Binding-site contacts:
Ligand atom CLJ contacts residue ARG90 of chain 1.A at 3.8 Å.
Ligand atom CAV contacts residue ASP96 of chain 1.A at 4.0 Å.
Ligand atom CAE contacts residue LEU142 of chain 1.A at 3.6 Å (hydrophobic).
Ligand atom NBC contacts residue GLU139 of chain 1.A at 3.8 Å.
Ligand atom CAA contacts residue GLU89 of chain 1.A at 3.9 Å.
Ligand atom CAQ contacts residue LEU12 of chain 1.A at 3.8 Å (hydrophobic).
Ligand atom CAF contacts residue ILE153 of chain 1.A at 3.8 Å (hydrophobic).
Ligand atom CAW contacts residue VAL94 of chain 1.A at 3.7 Å (hydrophobic).
Ligand atom NAC contacts residue VAL20 of chain 1.A at 4.1 Å.
Ligand atom CAB contacts residue ILE153 of chain 1.A at 4.1 Å (hydrophobic).
Ligand atom CBD contacts residue GLU139 of chain 1.A at 3.1 Å.
Ligand atom CBB contacts residue PHE98 of chain 1.A at 3.9 Å (hydrophobic).
Ligand atom CAE contacts residue VAL20 of chain 1.A at 4.1 Å (hydrophobic).
Ligand atom CBB contacts residue GLU139 of chain 1.A at 3.8 Å.
Ligand atom NAG contacts residue ILE153 of chain 1.A at 3.6 Å.
Ligand atom CAB contacts residue LEU88 of chain 1.A at 3.8 Å (hydrophobic).
Ligand atom CAD contacts residue LEU142 of chain 1.A at 3.5 Å (hydrophobic).
Ligand atom CAD contacts residue ALA33 of chain 1.A at 3.8 Å (hydrophobic).
Ligand atom CAF contacts residue VAL20 of chain 1.A at 3.9 Å (hydrophobic).
Ligand atom CAS contacts residue LEU12 of chain 1.A at 3.9 Å (hydrophobic).
Ligand atom CBE contacts residue GLU139 of chain 1.A at 4.0 Å.
Ligand atom NAZ contacts residue GLU139 of chain 1.A at 4.1 Å.
Ligand atom CBA contacts residue ASP96 of chain 1.A at 3.9 Å.
Ligand atom CAA contacts residue ALA33 of chain 1.A at 3.5 Å (hydrophobic).
Ligand atom CBF contacts residue GLU139 of chain 1.A at 3.7 Å.
Ligand atom NAC contacts residue ILE153 of chain 1.A at 3.9 Å.
Ligand atom CLJ contacts residue LEU142 of chain 1.A at 3.6 Å.
Ligand atom CAI contacts residue LEU142 of chain 1.A at 3.9 Å (hydrophobic).
Ligand atom CAO contacts residue LEU12 of chain 1.A at 3.8 Å (hydrophobic).
Ligand atom NAG contacts residue VAL20 of chain 1.A at 4.1 Å.
Ligand atom OAU contacts residue ASP99 of chain 1.A at 3.9 Å.
Ligand atom CAB contacts residue ALA33 of chain 1.A at 4.1 Å (hydrophobic).
Ligand atom CAP contacts residue ASP96 of chain 1.A at 3.7 Å.
Ligand atom CAW contacts residue LEU12 of chain 1.A at 3.8 Å (hydrophobic).
Ligand atom CAA contacts residue LEU142 of chain 1.A at 4.0 Å (hydrophobic).
Ligand atom CLJ contacts residue ALA33 of chain 1.A at 4.0 Å.
Ligand atom OAU contacts residue ASP96 of chain 1.A at 3.9 Å.
Ligand atom CAV contacts residue ASP99 of chain 1.A at 3.1 Å.
Ligand atom CAP contacts residue LEU12 of chain 1.A at 3.6 Å (hydrophobic).
Ligand atom CAQ contacts residue ASP96 of chain 1.A at 3.7 Å.

Sequence of chain 1.A:
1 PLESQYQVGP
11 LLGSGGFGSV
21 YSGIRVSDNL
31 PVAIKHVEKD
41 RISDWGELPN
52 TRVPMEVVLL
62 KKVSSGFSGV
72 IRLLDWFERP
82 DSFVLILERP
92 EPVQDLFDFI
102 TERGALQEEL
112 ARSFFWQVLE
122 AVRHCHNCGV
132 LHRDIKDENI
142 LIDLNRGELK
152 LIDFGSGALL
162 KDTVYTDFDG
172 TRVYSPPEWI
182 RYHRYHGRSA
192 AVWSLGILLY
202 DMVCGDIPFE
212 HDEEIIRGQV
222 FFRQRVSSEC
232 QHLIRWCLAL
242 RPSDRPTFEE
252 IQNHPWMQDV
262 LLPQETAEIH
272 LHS

A small-molecule ligand and the protein it binds are described below.
Small molecule (SMILES): COc1cc2c(-c3cc4c(Cl)ccnc4[nH]3)cn(CCN3CCN(C)CC3)c2cc1OC